Binding-site contacts:
Ligand atom CG contacts residue ARG35 of chain 1.A at 3.4 Å.
Ligand atom O contacts residue LEU103 of chain 1.B at 4.2 Å.
Ligand atom OD2 contacts residue PHE116 of chain 1.B at 3.7 Å.
Ligand atom CA contacts residue TYR115 of chain 1.B at 3.2 Å (hydrophobic).
Ligand atom C contacts residue ARG35 of chain 1.A at 2.9 Å.
Ligand atom O contacts residue ARG30 of chain 1.B at 3.4 Å (salt-bridge).
Ligand atom CA contacts residue PHE116 of chain 1.B at 4.4 Å (hydrophobic).
Ligand atom OXT contacts residue ARG35 of chain 1.A at 2.9 Å (salt-bridge).
Ligand atom CB contacts residue TYR115 of chain 1.B at 3.3 Å (hydrophobic).
Ligand atom OXT contacts residue PRO119 of chain 1.B at 4.2 Å.
Ligand atom O contacts residue ARG35 of chain 1.A at 3.4 Å (salt-bridge).
Ligand atom OD1 contacts residue ARG35 of chain 1.A at 4.1 Å.
Ligand atom O contacts residue THR120 of chain 1.B at 3.0 Å (h-bond).
Ligand atom C contacts residue GLN118 of chain 1.B at 3.9 Å.
Ligand atom N contacts residue PHE116 of chain 1.B at 4.2 Å.
Ligand atom OXT contacts residue THR120 of chain 1.B at 3.2 Å (h-bond).
Ligand atom OXT contacts residue GLN118 of chain 1.B at 3.3 Å (h-bond).
Ligand atom CA contacts residue LEU103 of chain 1.B at 4.2 Å (hydrophobic).
Ligand atom CG contacts residue TYR115 of chain 1.B at 4.2 Å (hydrophobic).
Ligand atom OD1 contacts residue PHE116 of chain 1.B at 3.6 Å.
Ligand atom CB contacts residue PHE116 of chain 1.B at 3.3 Å (hydrophobic).
Ligand atom OD1 contacts residue ARG39 of chain 1.A at 4.2 Å.
Ligand atom OD2 contacts residue ARG35 of chain 1.A at 3.2 Å (salt-bridge).
Ligand atom N contacts residue GLN118 of chain 1.B at 2.6 Å (h-bond).
Ligand atom OD1 contacts residue TYR115 of chain 1.B at 3.0 Å.
Ligand atom CA contacts residue THR120 of chain 1.B at 3.5 Å.
Ligand atom CG contacts residue ARG39 of chain 1.A at 3.7 Å.
Ligand atom CG contacts residue PHE116 of chain 1.B at 3.8 Å (hydrophobic).
Ligand atom C contacts residue THR120 of chain 1.B at 3.0 Å.
Ligand atom CA contacts residue ARG35 of chain 1.A at 3.8 Å.
Ligand atom CB contacts residue GLN118 of chain 1.B at 4.1 Å.
Ligand atom N contacts residue LEU103 of chain 1.B at 3.6 Å.
Ligand atom N contacts residue TYR115 of chain 1.B at 2.7 Å (h-bond).
Ligand atom CA contacts residue GLN118 of chain 1.B at 3.7 Å.
Ligand atom OD2 contacts residue ARG39 of chain 1.A at 2.8 Å (salt-bridge).
Ligand atom CB contacts residue ARG35 of chain 1.A at 3.5 Å.
Ligand atom N contacts residue THR120 of chain 1.B at 2.9 Å (h-bond).
Ligand atom CB contacts residue ARG39 of chain 1.A at 4.2 Å.
Ligand atom OXT contacts residue GLN121 of chain 1.B at 3.8 Å.

Sequence of chain 1.B:
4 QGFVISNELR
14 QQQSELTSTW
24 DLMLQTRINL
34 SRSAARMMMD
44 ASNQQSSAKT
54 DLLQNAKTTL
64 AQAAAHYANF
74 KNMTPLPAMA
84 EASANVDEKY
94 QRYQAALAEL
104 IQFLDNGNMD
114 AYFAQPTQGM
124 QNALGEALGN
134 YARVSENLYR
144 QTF

This protein binds this small molecule.
Small molecule (SMILES): N[C@@H](CC(=O)O)C(=O)O

Sequence of chain 1.A:
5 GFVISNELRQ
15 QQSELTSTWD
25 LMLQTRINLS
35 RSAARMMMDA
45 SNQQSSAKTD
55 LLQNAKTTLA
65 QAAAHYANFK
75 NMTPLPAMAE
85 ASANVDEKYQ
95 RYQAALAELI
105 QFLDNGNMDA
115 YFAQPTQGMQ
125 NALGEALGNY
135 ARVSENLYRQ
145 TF